Sequence of chain 1.H:
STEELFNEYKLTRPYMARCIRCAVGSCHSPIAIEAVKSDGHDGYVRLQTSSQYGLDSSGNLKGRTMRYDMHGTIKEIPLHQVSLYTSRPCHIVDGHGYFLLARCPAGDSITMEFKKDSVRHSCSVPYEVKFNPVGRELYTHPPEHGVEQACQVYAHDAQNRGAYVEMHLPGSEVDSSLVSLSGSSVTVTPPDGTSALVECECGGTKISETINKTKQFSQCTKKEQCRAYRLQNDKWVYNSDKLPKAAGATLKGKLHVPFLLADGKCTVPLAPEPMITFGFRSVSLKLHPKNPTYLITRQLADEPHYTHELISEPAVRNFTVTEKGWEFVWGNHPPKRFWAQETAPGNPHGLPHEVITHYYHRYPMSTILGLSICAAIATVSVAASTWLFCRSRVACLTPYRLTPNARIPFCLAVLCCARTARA

Binding-site contacts:
Ligand atom C6 contacts residue ASN318 of chain 1.H at 3.2 Å.
Ligand atom C6 contacts residue SER284 of chain 1.H at 3.5 Å.
Ligand atom O6 contacts residue ASN318 of chain 1.H at 2.6 Å (h-bond).
Ligand atom O6 contacts residue SER284 of chain 1.H at 2.6 Å (h-bond).

A protein and the small-molecule ligand that binds it are described below.
Small molecule (SMILES): CC(=O)N[C@@H]1[C@@H](O)[C@H](O)[C@@H](CO)O[C@H]1O